Sequence of chain 1.P:
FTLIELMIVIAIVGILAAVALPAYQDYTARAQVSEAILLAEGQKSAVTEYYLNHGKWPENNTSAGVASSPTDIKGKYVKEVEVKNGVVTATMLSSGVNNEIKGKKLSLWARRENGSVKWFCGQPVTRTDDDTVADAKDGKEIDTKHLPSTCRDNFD

Binding-site contacts:
Ligand atom C2 contacts residue SER63 of chain 1.P at 2.3 Å.
Ligand atom C4 contacts residue TYR50 of chain 1.P at 3.9 Å (hydrophobic).
Ligand atom C5 contacts residue TYR50 of chain 1.P at 2.6 Å (hydrophobic).
Ligand atom C3 contacts residue SER63 of chain 1.P at 3.7 Å.
Ligand atom O7 contacts residue ASN60 of chain 1.P at 4.0 Å.
Ligand atom C7 contacts residue SER63 of chain 1.P at 3.5 Å.
Ligand atom C1 contacts residue SER63 of chain 1.P at 1.4 Å.
Ligand atom C7 contacts residue THR62 of chain 1.P at 3.6 Å.
Ligand atom C6 contacts residue TYR50 of chain 1.P at 2.3 Å (hydrophobic).
Ligand atom O5 contacts residue GLU59 of chain 1.P at 4.4 Å.
Ligand atom C5 contacts residue SER63 of chain 1.P at 3.6 Å.
Ligand atom O10 contacts residue GLU59 of chain 1.P at 3.7 Å.
Ligand atom C6 contacts residue LYS56 of chain 1.P at 3.6 Å.
Ligand atom C8 contacts residue THR62 of chain 1.P at 3.5 Å.
Ligand atom N2 contacts residue THR62 of chain 1.P at 4.2 Å.
Ligand atom O5 contacts residue TYR50 of chain 1.P at 3.3 Å (h-bond).
Ligand atom O5 contacts residue SER63 of chain 1.P at 2.3 Å (h-bond).
Ligand atom C1 contacts residue TYR50 of chain 1.P at 4.2 Å (hydrophobic).
Ligand atom O7 contacts residue SER63 of chain 1.P at 3.9 Å.
Ligand atom C4 contacts residue SER63 of chain 1.P at 4.1 Å.
Ligand atom O7 contacts residue THR62 of chain 1.P at 3.8 Å.
Ligand atom O5 contacts residue ASN60 of chain 1.P at 4.4 Å.
Ligand atom N4 contacts residue TYR50 of chain 1.P at 4.1 Å.
Ligand atom C2 contacts residue ASN60 of chain 1.P at 4.4 Å.
Ligand atom C1 contacts residue ASN60 of chain 1.P at 4.0 Å.
Ligand atom N2 contacts residue SER63 of chain 1.P at 2.8 Å (h-bond).

The small molecule below binds the protein below.
Small molecule (SMILES): CC(=O)N[C@H]1[C@H](O[C@H]2O[C@H](CO)[C@H](O)[C@H](O)[C@H]2O)[C@@H](NC(C)=O)CO[C@@H]1C